This small molecule binds to this protein.
Small molecule (SMILES): CCOP(=O)(COc1ccc(CCc2cnc3c(c2)C(=O)N(C)c2cccnc2N3CC)cc1)OCC

Sequence of chain 1.A:
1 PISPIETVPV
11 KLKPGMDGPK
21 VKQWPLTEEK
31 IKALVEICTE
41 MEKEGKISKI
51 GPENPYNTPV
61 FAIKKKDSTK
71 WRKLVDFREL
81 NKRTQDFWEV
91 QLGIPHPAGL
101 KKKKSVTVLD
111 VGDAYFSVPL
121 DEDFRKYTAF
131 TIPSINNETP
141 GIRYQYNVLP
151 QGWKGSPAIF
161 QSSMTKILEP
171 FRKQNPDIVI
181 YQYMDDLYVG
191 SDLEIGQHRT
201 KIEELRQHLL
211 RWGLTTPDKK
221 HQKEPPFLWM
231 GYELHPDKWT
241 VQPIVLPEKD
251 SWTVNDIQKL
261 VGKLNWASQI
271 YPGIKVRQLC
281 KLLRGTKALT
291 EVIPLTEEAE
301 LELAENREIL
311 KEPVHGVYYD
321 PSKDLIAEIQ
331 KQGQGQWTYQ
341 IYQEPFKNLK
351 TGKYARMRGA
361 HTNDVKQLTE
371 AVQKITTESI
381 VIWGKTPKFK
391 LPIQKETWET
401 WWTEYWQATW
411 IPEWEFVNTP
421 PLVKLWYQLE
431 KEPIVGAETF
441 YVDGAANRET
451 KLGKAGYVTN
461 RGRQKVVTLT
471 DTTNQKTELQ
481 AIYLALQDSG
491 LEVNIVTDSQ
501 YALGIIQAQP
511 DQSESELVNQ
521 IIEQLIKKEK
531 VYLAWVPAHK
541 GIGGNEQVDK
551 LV

Binding-site contacts:
Ligand atom C27 contacts residue VAL106 of chain 1.A at 3.5 Å (hydrophobic).
Ligand atom C29 contacts residue HIS235 of chain 1.A at 3.6 Å.
Ligand atom O9 contacts residue LEU234 of chain 1.A at 3.6 Å.
Ligand atom C7 contacts residue TYR188 of chain 1.A at 3.4 Å (hydrophobic).
Ligand atom O34 contacts residue SER105 of chain 1.A at 3.3 Å (h-bond).
Ligand atom C24 contacts residue VAL106 of chain 1.A at 3.6 Å (hydrophobic).
Ligand atom C18 contacts residue TYR181 of chain 1.A at 3.3 Å (hydrophobic).
Ligand atom C32 contacts residue HIS235 of chain 1.A at 3.2 Å.
Ligand atom C17 contacts residue TRP229 of chain 1.A at 3.6 Å (hydrophobic).
Ligand atom C21 contacts residue LYS104 of chain 1.A at 3.4 Å.
Ligand atom C26 contacts residue VAL106 of chain 1.A at 3.4 Å (hydrophobic).
Ligand atom C20 contacts residue LYS104 of chain 1.A at 3.2 Å.
Ligand atom C17 contacts residue TYR181 of chain 1.A at 3.3 Å (hydrophobic).
Ligand atom C28 contacts residue LYS103 of chain 1.A at 3.4 Å.
Ligand atom C13 contacts residue LYS101 of chain 1.A at 3.5 Å.
Ligand atom C30 contacts residue PRO236 of chain 1.A at 3.6 Å (hydrophobic).
Ligand atom C30 contacts residue HIS235 of chain 1.A at 3.6 Å.
Ligand atom C1 contacts residue GLY190 of chain 1.A at 3.5 Å.
Ligand atom O37 contacts residue PRO225 of chain 1.A at 3.5 Å.
Ligand atom O25 contacts residue SER105 of chain 1.A at 3.6 Å.
Ligand atom C17 contacts residue PRO95 of chain 1.A at 3.5 Å (hydrophobic).
Ligand atom C28 contacts residue PRO236 of chain 1.A at 3.3 Å (hydrophobic).
Ligand atom C33 contacts residue TYR318 of chain 1.A at 3.7 Å (hydrophobic).
Ligand atom N19 contacts residue LEU100 of chain 1.A at 3.4 Å.
Ligand atom N19 contacts residue TYR181 of chain 1.A at 3.5 Å.
Ligand atom C32 contacts residue PRO236 of chain 1.A at 3.4 Å (hydrophobic).
Ligand atom C24 contacts residue PRO225 of chain 1.A at 3.4 Å (hydrophobic).
Ligand atom C20 contacts residue SER105 of chain 1.A at 3.2 Å.
Ligand atom C32 contacts residue TYR318 of chain 1.A at 3.4 Å (hydrophobic).
Ligand atom C27 contacts residue LYS103 of chain 1.A at 3.6 Å.
Ligand atom O25 contacts residue VAL106 of chain 1.A at 2.9 Å (h-bond).
Ligand atom O9 contacts residue PHE227 of chain 1.A at 3.6 Å.
Ligand atom C29 contacts residue PRO236 of chain 1.A at 3.4 Å (hydrophobic).
Ligand atom C36 contacts residue THR107 of chain 1.A at 3.4 Å.
Ligand atom C35 contacts residue SER105 of chain 1.A at 3.0 Å.
Ligand atom C21 contacts residue SER105 of chain 1.A at 3.6 Å.
Ligand atom C18 contacts residue LEU100 of chain 1.A at 3.5 Å (hydrophobic).
Ligand atom O34 contacts residue VAL106 of chain 1.A at 3.2 Å (h-bond).
Ligand atom C36 contacts residue ARG199 of chain 1.A at 3.3 Å.
Ligand atom C7 contacts residue LEU234 of chain 1.A at 3.6 Å (hydrophobic).

Sequence of chain 1.B:
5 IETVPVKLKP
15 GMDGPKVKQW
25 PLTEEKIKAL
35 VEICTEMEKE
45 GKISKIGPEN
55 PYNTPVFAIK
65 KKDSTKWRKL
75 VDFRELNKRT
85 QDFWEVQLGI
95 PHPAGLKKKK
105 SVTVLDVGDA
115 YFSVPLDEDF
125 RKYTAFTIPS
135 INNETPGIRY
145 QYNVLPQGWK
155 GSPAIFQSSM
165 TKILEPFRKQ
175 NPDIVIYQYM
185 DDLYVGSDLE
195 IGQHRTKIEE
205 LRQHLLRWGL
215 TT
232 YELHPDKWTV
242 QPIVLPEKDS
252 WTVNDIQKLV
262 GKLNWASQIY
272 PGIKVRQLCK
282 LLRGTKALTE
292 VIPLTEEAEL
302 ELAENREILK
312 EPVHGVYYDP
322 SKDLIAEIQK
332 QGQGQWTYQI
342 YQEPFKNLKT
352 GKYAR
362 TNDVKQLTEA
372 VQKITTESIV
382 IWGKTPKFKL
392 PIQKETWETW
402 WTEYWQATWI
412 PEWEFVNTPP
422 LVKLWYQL